Sequence of chain 25.D:
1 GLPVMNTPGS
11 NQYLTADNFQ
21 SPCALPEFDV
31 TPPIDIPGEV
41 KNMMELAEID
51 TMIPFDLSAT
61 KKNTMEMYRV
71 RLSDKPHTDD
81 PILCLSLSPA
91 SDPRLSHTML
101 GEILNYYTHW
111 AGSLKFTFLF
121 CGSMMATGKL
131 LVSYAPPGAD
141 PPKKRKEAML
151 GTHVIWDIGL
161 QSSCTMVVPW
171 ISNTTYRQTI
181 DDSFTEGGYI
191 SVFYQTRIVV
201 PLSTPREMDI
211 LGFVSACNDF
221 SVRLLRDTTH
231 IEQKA

Binding-site contacts:
Ligand atom C17 contacts residue PHE237 of chain 25.B at 3.7 Å (hydrophobic).
Ligand atom N3 contacts residue TYR159 of chain 25.B at 3.9 Å.
Ligand atom C5 contacts residue VAL196 of chain 25.B at 3.8 Å (hydrophobic).
Ligand atom C11 contacts residue ILE110 of chain 25.B at 3.6 Å (hydrophobic).
Ligand atom C21 contacts residue TYR112 of chain 25.B at 3.3 Å (hydrophobic).
Ligand atom O22 contacts residue TYR112 of chain 25.B at 3.5 Å.
Ligand atom C7 contacts residue TYR159 of chain 25.B at 3.7 Å (hydrophobic).
Ligand atom N4 contacts residue LEU240 of chain 25.B at 3.6 Å.
Ligand atom C1 contacts residue PRO181 of chain 25.B at 3.7 Å (hydrophobic).
Ligand atom C10 contacts residue MET132 of chain 25.B at 3.3 Å (hydrophobic).
Ligand atom N3 contacts residue LEU240 of chain 25.B at 3.5 Å.
Ligand atom C25 contacts residue SER206 of chain 25.B at 3.8 Å.
Ligand atom C13 contacts residue MET132 of chain 25.B at 3.8 Å (hydrophobic).
Ligand atom N6 contacts residue VAL196 of chain 25.B at 3.9 Å.
Ligand atom C7 contacts residue VAL196 of chain 25.B at 3.6 Å (hydrophobic).
Ligand atom C20 contacts residue TYR205 of chain 25.B at 3.5 Å (hydrophobic).
Ligand atom C4 contacts residue VAL196 of chain 25.B at 3.9 Å (hydrophobic).
Ligand atom C3 contacts residue ALA24 of chain 25.D at 3.5 Å (hydrophobic).
Ligand atom C2 contacts residue TYR159 of chain 25.B at 3.5 Å (hydrophobic).
Ligand atom O23 contacts residue TYR112 of chain 25.B at 3.5 Å.
Ligand atom O22 contacts residue TYR205 of chain 25.B at 3.8 Å.
Ligand atom C2 contacts residue ILE194 of chain 25.B at 3.5 Å (hydrophobic).
Ligand atom C18 contacts residue TYR112 of chain 25.B at 3.7 Å (hydrophobic).
Ligand atom C10 contacts residue ILE110 of chain 25.B at 3.5 Å (hydrophobic).
Ligand atom C21 contacts residue PHE237 of chain 25.B at 3.7 Å (hydrophobic).
Ligand atom C25 contacts residue ASP236 of chain 25.B at 3.5 Å.
Ligand atom C17 contacts residue TYR112 of chain 25.B at 3.8 Å (hydrophobic).
Ligand atom N3 contacts residue ILE194 of chain 25.B at 3.6 Å.
Ligand atom C3 contacts residue TYR159 of chain 25.B at 3.6 Å (hydrophobic).
Ligand atom C18 contacts residue PHE237 of chain 25.B at 3.6 Å (hydrophobic).
Ligand atom O23 contacts residue PHE237 of chain 25.B at 3.8 Å.
Ligand atom C8 contacts residue VAL199 of chain 25.B at 3.7 Å (hydrophobic).
Ligand atom N4 contacts residue LEU134 of chain 25.B at 3.7 Å.
Ligand atom O14 contacts residue MET132 of chain 25.B at 3.4 Å.
Ligand atom C11 contacts residue LEU134 of chain 25.B at 3.8 Å (hydrophobic).
Ligand atom C12 contacts residue PHE237 of chain 25.B at 3.5 Å (hydrophobic).
Ligand atom C19 contacts residue TYR205 of chain 25.B at 3.7 Å (hydrophobic).
Ligand atom C13 contacts residue VAL199 of chain 25.B at 3.7 Å (hydrophobic).
Ligand atom C4 contacts residue TYR159 of chain 25.B at 3.5 Å (hydrophobic).
Ligand atom C8 contacts residue VAL196 of chain 25.B at 3.6 Å (hydrophobic).

This protein binds this small molecule.
Small molecule (SMILES): CCOC(=O)c1ccc(OCCC2CCN(c3ccc(C)nn3)CC2)cc1

Sequence of chain 25.B:
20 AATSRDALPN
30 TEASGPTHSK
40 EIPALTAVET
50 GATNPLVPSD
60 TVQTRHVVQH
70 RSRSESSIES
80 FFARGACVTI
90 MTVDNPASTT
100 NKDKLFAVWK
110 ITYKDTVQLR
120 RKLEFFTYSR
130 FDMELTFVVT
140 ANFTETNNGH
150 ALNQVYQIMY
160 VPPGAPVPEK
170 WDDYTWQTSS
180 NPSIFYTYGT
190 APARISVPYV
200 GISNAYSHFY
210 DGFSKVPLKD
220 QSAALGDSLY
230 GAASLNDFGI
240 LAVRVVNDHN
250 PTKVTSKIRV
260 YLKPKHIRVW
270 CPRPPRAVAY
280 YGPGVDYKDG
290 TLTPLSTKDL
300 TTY